The small molecule below binds the protein below.
Small molecule (SMILES): CC(=O)N[C@H]1[C@H](O[C@H]2[C@H](O)[C@@H](NC(C)=O)CO[C@@H]2CO)O[C@H](CO)[C@@H](O)[C@@H]1O

Binding-site contacts:
Ligand atom C7 contacts residue ASN781 of chain 1.B at 3.5 Å.
Ligand atom O6 contacts residue GLN784 of chain 1.B at 3.3 Å (h-bond).
Ligand atom O7 contacts residue SER783 of chain 1.B at 4.2 Å.
Ligand atom C2 contacts residue ASN781 of chain 1.B at 2.5 Å.
Ligand atom C1 contacts residue SER783 of chain 1.B at 3.3 Å.
Ligand atom C5 contacts residue ASN781 of chain 1.B at 3.7 Å.
Ligand atom O5 contacts residue SER783 of chain 1.B at 3.3 Å (h-bond).
Ligand atom C6 contacts residue GLN784 of chain 1.B at 3.4 Å.
Ligand atom C5 contacts residue SER783 of chain 1.B at 3.4 Å.
Ligand atom C5 contacts residue GLN784 of chain 1.B at 3.9 Å.
Ligand atom C6 contacts residue SER783 of chain 1.B at 4.0 Å.
Ligand atom C3 contacts residue ASN781 of chain 1.B at 3.8 Å.
Ligand atom O7 contacts residue ASN781 of chain 1.B at 3.3 Å (h-bond).
Ligand atom C4 contacts residue ASN781 of chain 1.B at 4.2 Å.
Ligand atom C1 contacts residue ASN781 of chain 1.B at 1.4 Å.
Ligand atom O6 contacts residue SER783 of chain 1.B at 4.2 Å.
Ligand atom C8 contacts residue ASN781 of chain 1.B at 4.4 Å.
Ligand atom O5 contacts residue ASN781 of chain 1.B at 2.4 Å (h-bond).
Ligand atom N2 contacts residue ASN781 of chain 1.B at 2.9 Å (h-bond).
Ligand atom O5 contacts residue GLN784 of chain 1.B at 4.1 Å.

Sequence of chain 1.B:
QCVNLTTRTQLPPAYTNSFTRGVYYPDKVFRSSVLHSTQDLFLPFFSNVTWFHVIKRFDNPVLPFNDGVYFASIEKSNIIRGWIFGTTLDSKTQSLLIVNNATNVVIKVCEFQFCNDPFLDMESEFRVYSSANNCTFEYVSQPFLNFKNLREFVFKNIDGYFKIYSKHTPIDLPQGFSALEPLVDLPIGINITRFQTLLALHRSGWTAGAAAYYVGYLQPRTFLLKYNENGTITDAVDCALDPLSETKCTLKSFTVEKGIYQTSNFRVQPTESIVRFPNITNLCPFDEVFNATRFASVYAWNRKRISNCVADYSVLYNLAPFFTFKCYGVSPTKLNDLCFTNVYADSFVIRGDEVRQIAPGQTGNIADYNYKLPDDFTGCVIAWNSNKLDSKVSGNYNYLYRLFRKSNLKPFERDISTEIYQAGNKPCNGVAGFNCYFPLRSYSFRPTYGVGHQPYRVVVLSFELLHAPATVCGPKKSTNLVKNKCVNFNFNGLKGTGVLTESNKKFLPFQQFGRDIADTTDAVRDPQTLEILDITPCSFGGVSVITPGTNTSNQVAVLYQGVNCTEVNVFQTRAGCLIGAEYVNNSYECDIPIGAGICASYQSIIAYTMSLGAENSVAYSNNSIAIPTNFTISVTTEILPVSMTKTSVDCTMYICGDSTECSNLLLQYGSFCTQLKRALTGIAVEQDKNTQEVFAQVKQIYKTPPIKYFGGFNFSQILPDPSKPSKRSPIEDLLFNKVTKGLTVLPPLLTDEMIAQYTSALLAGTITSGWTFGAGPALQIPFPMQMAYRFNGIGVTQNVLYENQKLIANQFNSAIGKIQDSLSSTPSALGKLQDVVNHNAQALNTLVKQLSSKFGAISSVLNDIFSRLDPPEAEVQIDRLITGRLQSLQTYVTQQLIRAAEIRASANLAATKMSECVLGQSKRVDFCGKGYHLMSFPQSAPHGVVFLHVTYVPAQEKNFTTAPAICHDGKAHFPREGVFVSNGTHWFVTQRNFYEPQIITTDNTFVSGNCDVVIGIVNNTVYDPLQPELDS